Binding-site contacts:
Ligand atom O1 contacts residue LYS240 of chain 1.B at 2.6 Å (salt-bridge).
Ligand atom O2 contacts residue PHE209 of chain 1.B at 3.4 Å.
Ligand atom N5 contacts residue LEU234 of chain 1.B at 3.7 Å.
Ligand atom N2 contacts residue ARG274 of chain 1.B at 3.2 Å.
Ligand atom C5 contacts residue ASP121 of chain 1.B at 3.3 Å.
Ligand atom C2 contacts residue ARG274 of chain 1.B at 3.5 Å.
Ligand atom C4 contacts residue ASP204 of chain 1.B at 3.1 Å.
Ligand atom O1 contacts residue PHE209 of chain 1.B at 4.0 Å.
Ligand atom O3 contacts residue ARG274 of chain 1.B at 3.2 Å (salt-bridge).
Ligand atom O2 contacts residue ARG274 of chain 1.B at 3.8 Å.
Ligand atom N1 contacts residue ASN140 of chain 1.B at 3.2 Å (h-bond).
Ligand atom C2 contacts residue PHE209 of chain 1.B at 4.0 Å (hydrophobic).
Ligand atom O1 contacts residue GLY236 of chain 1.B at 3.2 Å (h-bond).
Ligand atom C1 contacts residue ARG274 of chain 1.B at 3.5 Å.
Ligand atom C3 contacts residue ASP204 of chain 1.B at 3.9 Å.
Ligand atom N5 contacts residue ASN140 of chain 1.B at 2.7 Å (h-bond).
Ligand atom N1 contacts residue ILE142 of chain 1.B at 4.0 Å.
Ligand atom C5 contacts residue ASN140 of chain 1.B at 3.5 Å.
Ligand atom C5 contacts residue ARG274 of chain 1.B at 3.6 Å.
Ligand atom N4 contacts residue MET165 of chain 1.B at 3.5 Å (h-bond).
Ligand atom C3 contacts residue MET165 of chain 1.B at 3.7 Å (hydrophobic).
Ligand atom C4 contacts residue ARG274 of chain 1.B at 3.9 Å.
Ligand atom N5 contacts residue ILE163 of chain 1.B at 3.9 Å.
Ligand atom C4 contacts residue MET165 of chain 1.B at 3.8 Å (hydrophobic).
Ligand atom C1 contacts residue ILE142 of chain 1.B at 4.0 Å (hydrophobic).
Ligand atom N5 contacts residue ASP204 of chain 1.B at 2.8 Å (salt-bridge).
Ligand atom C4 contacts residue ASN140 of chain 1.B at 3.6 Å.
Ligand atom N3 contacts residue PHE209 of chain 1.B at 3.6 Å.
Ligand atom O3 contacts residue SO41 of chain 1.I at 3.6 Å (h-bond).
Ligand atom C3 contacts residue LYS240 of chain 1.B at 3.6 Å.
Ligand atom N4 contacts residue ASP204 of chain 1.B at 2.7 Å (salt-bridge).
Ligand atom N3 contacts residue LYS240 of chain 1.B at 3.3 Å (salt-bridge).
Ligand atom O2 contacts residue LYS240 of chain 1.B at 2.2 Å (salt-bridge).
Ligand atom N1 contacts residue ARG274 of chain 1.B at 3.6 Å.
Ligand atom C5 contacts residue ILE142 of chain 1.B at 3.6 Å (hydrophobic).
Ligand atom N2 contacts residue ILE142 of chain 1.B at 3.8 Å.
Ligand atom N3 contacts residue ARG274 of chain 1.B at 3.3 Å (salt-bridge).
Ligand atom C2 contacts residue LYS240 of chain 1.B at 3.9 Å.
Ligand atom C5 contacts residue ASP81 of chain 1.B at 4.0 Å.
Ligand atom O3 contacts residue PHE209 of chain 1.B at 3.8 Å.

The protein below binds the small molecule below.
Small molecule (SMILES): CNc1nc(N)[nH]c(=O)c1[N+](=O)[O-]

Sequence of chain 1.B:
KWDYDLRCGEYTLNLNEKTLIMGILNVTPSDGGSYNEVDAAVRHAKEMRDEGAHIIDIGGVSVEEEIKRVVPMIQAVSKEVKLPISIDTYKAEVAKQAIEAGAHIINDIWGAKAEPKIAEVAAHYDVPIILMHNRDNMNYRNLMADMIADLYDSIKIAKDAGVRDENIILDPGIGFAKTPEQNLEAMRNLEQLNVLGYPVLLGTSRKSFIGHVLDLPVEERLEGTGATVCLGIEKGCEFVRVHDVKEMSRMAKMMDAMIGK